This protein binds this small molecule.
Small molecule (SMILES): Cc1nccn2c(NC(=O)CN3c4ccccc4Oc4ccccc43)c(-c3ccccc3)nc12

Sequence of chain 1.A:
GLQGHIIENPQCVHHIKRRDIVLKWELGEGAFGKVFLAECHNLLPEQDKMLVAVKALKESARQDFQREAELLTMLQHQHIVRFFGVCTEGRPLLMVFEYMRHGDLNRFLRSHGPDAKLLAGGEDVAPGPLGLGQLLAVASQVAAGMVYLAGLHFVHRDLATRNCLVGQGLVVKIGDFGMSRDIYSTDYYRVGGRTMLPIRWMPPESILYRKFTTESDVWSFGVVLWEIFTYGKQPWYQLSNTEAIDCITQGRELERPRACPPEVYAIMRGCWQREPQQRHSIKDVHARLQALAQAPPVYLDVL

Binding-site contacts:
Ligand atom O19 contacts residue GLY4 of chain 1.A at 3.4 Å (h-bond).
Ligand atom C14 contacts residue ASP184 of chain 1.A at 3.4 Å.
Ligand atom C16 contacts residue ASP184 of chain 1.A at 3.6 Å.
Ligand atom C1 contacts residue PHE37 of chain 1.A at 3.6 Å (hydrophobic).
Ligand atom C12 contacts residue LYS60 of chain 1.A at 3.3 Å.
Ligand atom C25 contacts residue LEU80 of chain 1.A at 3.5 Å (hydrophobic).
Ligand atom C26 contacts residue LEU80 of chain 1.A at 3.7 Å (hydrophobic).
Ligand atom C13 contacts residue MET103 of chain 1.A at 3.7 Å (hydrophobic).
Ligand atom C24 contacts residue ASP184 of chain 1.A at 3.3 Å.
Ligand atom N17 contacts residue GLY4 of chain 1.A at 3.3 Å (h-bond).
Ligand atom C11 contacts residue LYS60 of chain 1.A at 3.7 Å.
Ligand atom C32 contacts residue ILE6 of chain 1.A at 3.7 Å (hydrophobic).
Ligand atom C7 contacts residue HIS5 of chain 1.A at 3.5 Å.
Ligand atom C5 contacts residue HIS5 of chain 1.A at 3.6 Å.
Ligand atom O19 contacts residue ILE6 of chain 1.A at 2.8 Å (h-bond).
Ligand atom C20 contacts residue GLY4 of chain 1.A at 3.1 Å.
Ligand atom C12 contacts residue MET103 of chain 1.A at 3.7 Å (hydrophobic).
Ligand atom O28 contacts residue LEU83 of chain 1.A at 3.5 Å.
Ligand atom C15 contacts residue ASP184 of chain 1.A at 3.2 Å.
Ligand atom C23 contacts residue ASP184 of chain 1.A at 3.2 Å.
Ligand atom C32 contacts residue GLU8 of chain 1.A at 3.5 Å.
Ligand atom C9 contacts residue GLY186 of chain 1.A at 3.6 Å.
Ligand atom C12 contacts residue GLU76 of chain 1.A at 3.4 Å.
Ligand atom C20 contacts residue ASP184 of chain 1.A at 3.2 Å.
Ligand atom C13 contacts residue LYS60 of chain 1.A at 3.6 Å.
Ligand atom C18 contacts residue GLY4 of chain 1.A at 3.0 Å.
Ligand atom C13 contacts residue PHE105 of chain 1.A at 3.7 Å (hydrophobic).
Ligand atom C11 contacts residue GLU76 of chain 1.A at 3.5 Å.
Ligand atom C16 contacts residue GLY186 of chain 1.A at 3.5 Å.
Ligand atom C33 contacts residue ILE6 of chain 1.A at 3.5 Å (hydrophobic).
Ligand atom C5 contacts residue GLY4 of chain 1.A at 3.4 Å.
Ligand atom N8 contacts residue HIS5 of chain 1.A at 3.5 Å.
Ligand atom C33 contacts residue GLY4 of chain 1.A at 3.4 Å.
Ligand atom C25 contacts residue VAL89 of chain 1.A at 3.2 Å (hydrophobic).
Ligand atom N6 contacts residue GLY186 of chain 1.A at 3.4 Å.
Ligand atom C7 contacts residue GLY186 of chain 1.A at 3.5 Å.
Ligand atom N17 contacts residue ASP184 of chain 1.A at 3.0 Å (salt-bridge).
Ligand atom N8 contacts residue GLY186 of chain 1.A at 3.6 Å.
Ligand atom C13 contacts residue LEU80 of chain 1.A at 3.6 Å (hydrophobic).
Ligand atom O19 contacts residue HIS5 of chain 1.A at 3.7 Å.